Sequence of chain 1.C:
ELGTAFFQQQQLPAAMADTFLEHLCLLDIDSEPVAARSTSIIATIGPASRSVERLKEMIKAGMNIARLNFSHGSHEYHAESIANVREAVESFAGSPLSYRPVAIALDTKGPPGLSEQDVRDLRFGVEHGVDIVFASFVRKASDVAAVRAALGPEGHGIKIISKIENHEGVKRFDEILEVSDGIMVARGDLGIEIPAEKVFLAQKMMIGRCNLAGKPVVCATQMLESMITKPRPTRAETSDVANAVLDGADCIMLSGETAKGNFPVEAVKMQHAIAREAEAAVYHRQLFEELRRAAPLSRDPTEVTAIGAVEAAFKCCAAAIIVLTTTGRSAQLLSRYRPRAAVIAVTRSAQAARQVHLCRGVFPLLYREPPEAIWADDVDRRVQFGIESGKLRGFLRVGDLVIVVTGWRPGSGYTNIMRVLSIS

Binding-site contacts:
Ligand atom C16 contacts residue ALA282 of chain 1.C at 4.0 Å (hydrophobic).
Ligand atom C11 contacts residue ALA282 of chain 1.C at 3.5 Å (hydrophobic).
Ligand atom O2 contacts residue LYS283 of chain 1.C at 3.8 Å.
Ligand atom O5 contacts residue SER278 of chain 1.C at 2.9 Å.
Ligand atom O contacts residue PRO67 of chain 1.C at 3.9 Å.
Ligand atom C5 contacts residue HIS92 of chain 1.C at 3.7 Å.
Ligand atom C10 contacts residue HIS92 of chain 1.C at 3.7 Å.
Ligand atom O3 contacts residue HIS92 of chain 1.C at 3.4 Å (h-bond).
Ligand atom O1 contacts residue HIS92 of chain 1.C at 3.5 Å.
Ligand atom O6 contacts residue GLY279 of chain 1.C at 3.5 Å.
Ligand atom C7 contacts residue HIS92 of chain 1.C at 3.4 Å.
Ligand atom S contacts residue ASN89 of chain 1.C at 3.6 Å.
Ligand atom C14 contacts residue LYS283 of chain 1.C at 3.2 Å.
Ligand atom C9 contacts residue HIS92 of chain 1.C at 3.9 Å.
Ligand atom C6 contacts residue HIS92 of chain 1.C at 3.5 Å.
Ligand atom O5 contacts residue ALA282 of chain 1.C at 4.0 Å.
Ligand atom C2 contacts residue PRO67 of chain 1.C at 3.6 Å (hydrophobic).
Ligand atom C15 contacts residue ALA282 of chain 1.C at 3.7 Å (hydrophobic).
Ligand atom C16 contacts residue LYS283 of chain 1.C at 3.6 Å.
Ligand atom S contacts residue THR64 of chain 1.C at 3.9 Å.
Ligand atom C9 contacts residue ALA282 of chain 1.C at 4.0 Å (hydrophobic).
Ligand atom N contacts residue ASN89 of chain 1.C at 3.1 Å (h-bond).
Ligand atom O4 contacts residue ARG87 of chain 1.C at 3.0 Å (salt-bridge).
Ligand atom O6 contacts residue LYS283 of chain 1.C at 3.5 Å.
Ligand atom C contacts residue PRO67 of chain 1.C at 3.8 Å (hydrophobic).
Ligand atom O5 contacts residue GLY279 of chain 1.C at 2.9 Å (h-bond).
Ligand atom O4 contacts residue ASN89 of chain 1.C at 2.9 Å (h-bond).
Ligand atom N contacts residue HIS92 of chain 1.C at 3.9 Å.
Ligand atom C1 contacts residue PRO67 of chain 1.C at 3.4 Å (hydrophobic).
Ligand atom O4 contacts residue THR64 of chain 1.C at 3.0 Å.
Ligand atom O1 contacts residue ASN89 of chain 1.C at 4.0 Å.
Ligand atom C6 contacts residue PRO67 of chain 1.C at 3.7 Å (hydrophobic).
Ligand atom C4 contacts residue GLY93 of chain 1.C at 3.8 Å.
Ligand atom C3 contacts residue TYR97 of chain 1.C at 4.0 Å (hydrophobic).
Ligand atom C13 contacts residue HIS92 of chain 1.C at 3.9 Å.
Ligand atom C5 contacts residue TYR97 of chain 1.C at 3.6 Å (hydrophobic).
Ligand atom S contacts residue ARG87 of chain 1.C at 4.0 Å.
Ligand atom C10 contacts residue ALA282 of chain 1.C at 3.6 Å (hydrophobic).
Ligand atom C4 contacts residue TYR97 of chain 1.C at 3.5 Å (hydrophobic).
Ligand atom C5 contacts residue GLY93 of chain 1.C at 3.7 Å.

The protein below binds the small molecule below.
Small molecule (SMILES): COC(=O)CNS(=O)(=O)c1cc2c(cc1O)C(=O)c1ccccc1C2=O